A small-molecule ligand and the protein it binds are described below.
Small molecule (SMILES): CC(=O)N[C@H]1[C@H](O[C@H]2[C@H](O)[C@@H](NC(C)=O)CO[C@@H]2CO)O[C@H](CO)[C@@H](O[C@@H]2O[C@H](CO)[C@@H](O)[C@H](O)[C@@H]2O)[C@@H]1O

Binding-site contacts:
Ligand atom O7 contacts residue ASN105 of chain 49.E at 4.0 Å.
Ligand atom C1 contacts residue ASN105 of chain 49.E at 1.4 Å.
Ligand atom C7 contacts residue ASN105 of chain 49.E at 3.6 Å.
Ligand atom O5 contacts residue ALA96 of chain 49.E at 4.5 Å.
Ligand atom O5 contacts residue VAL95 of chain 49.E at 4.5 Å.
Ligand atom C8 contacts residue PRO48 of chain 49.E at 4.4 Å (hydrophobic).
Ligand atom O6 contacts residue VAL95 of chain 49.E at 2.9 Å (h-bond).
Ligand atom O6 contacts residue ALA96 of chain 49.E at 4.3 Å.
Ligand atom C3 contacts residue ASN105 of chain 49.E at 3.8 Å.
Ligand atom C6 contacts residue VAL95 of chain 49.E at 3.6 Å (hydrophobic).
Ligand atom O5 contacts residue ASN105 of chain 49.E at 2.4 Å (h-bond).
Ligand atom C4 contacts residue ASN105 of chain 49.E at 4.3 Å.
Ligand atom C2 contacts residue ASN105 of chain 49.E at 2.5 Å.
Ligand atom C5 contacts residue VAL95 of chain 49.E at 4.5 Å (hydrophobic).
Ligand atom C8 contacts residue TYR50 of chain 49.E at 4.1 Å (hydrophobic).
Ligand atom C5 contacts residue ASN105 of chain 49.E at 3.6 Å.
Ligand atom N2 contacts residue ASN105 of chain 49.E at 2.9 Å (h-bond).

Sequence of chain 49.E:
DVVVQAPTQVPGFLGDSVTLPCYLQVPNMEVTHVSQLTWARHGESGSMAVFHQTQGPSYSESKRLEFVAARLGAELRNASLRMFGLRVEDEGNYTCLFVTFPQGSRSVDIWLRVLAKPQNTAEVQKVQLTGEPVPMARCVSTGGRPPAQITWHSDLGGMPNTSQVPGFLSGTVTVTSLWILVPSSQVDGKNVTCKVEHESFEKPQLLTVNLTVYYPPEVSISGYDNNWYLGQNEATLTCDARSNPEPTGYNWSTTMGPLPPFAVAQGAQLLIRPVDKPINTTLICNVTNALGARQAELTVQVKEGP